A small-molecule ligand and the protein it binds are described below.
Small molecule (SMILES): CC(=O)N[C@@H]1[C@@H](O)[C@H](O)[C@@H](CO)O[C@H]1O

Sequence of chain 1.K:
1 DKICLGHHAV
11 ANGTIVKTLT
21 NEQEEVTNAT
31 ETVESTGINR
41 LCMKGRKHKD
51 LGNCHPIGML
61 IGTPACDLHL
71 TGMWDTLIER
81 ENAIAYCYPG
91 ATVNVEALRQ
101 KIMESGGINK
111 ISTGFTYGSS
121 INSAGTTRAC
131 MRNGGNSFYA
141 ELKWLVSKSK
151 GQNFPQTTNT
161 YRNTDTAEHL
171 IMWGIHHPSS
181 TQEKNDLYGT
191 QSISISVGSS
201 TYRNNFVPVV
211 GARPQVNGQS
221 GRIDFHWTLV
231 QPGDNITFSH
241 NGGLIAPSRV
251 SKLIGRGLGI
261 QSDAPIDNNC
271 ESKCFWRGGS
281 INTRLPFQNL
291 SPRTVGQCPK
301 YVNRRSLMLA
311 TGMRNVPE

Binding-site contacts:
Ligand atom C5 contacts residue ARG162 of chain 1.G at 4.4 Å.
Ligand atom C7 contacts residue GLY233 of chain 1.G at 4.1 Å.
Ligand atom N2 contacts residue ASN235 of chain 1.G at 2.9 Å (h-bond).
Ligand atom C7 contacts residue PRO214 of chain 1.K at 4.4 Å (hydrophobic).
Ligand atom C5 contacts residue ASN235 of chain 1.G at 3.7 Å.
Ligand atom C1 contacts residue ARG162 of chain 1.G at 4.1 Å.
Ligand atom C8 contacts residue GLY233 of chain 1.G at 3.5 Å.
Ligand atom C3 contacts residue ASN235 of chain 1.G at 3.8 Å.
Ligand atom O6 contacts residue ARG162 of chain 1.G at 4.4 Å.
Ligand atom C7 contacts residue ASN235 of chain 1.G at 3.2 Å.
Ligand atom C2 contacts residue ASN235 of chain 1.G at 2.4 Å.
Ligand atom C1 contacts residue ASN235 of chain 1.G at 1.4 Å.
Ligand atom O5 contacts residue ARG162 of chain 1.G at 3.8 Å.
Ligand atom C8 contacts residue SER200 of chain 1.G at 4.0 Å.
Ligand atom O7 contacts residue PRO214 of chain 1.K at 3.5 Å.
Ligand atom C4 contacts residue ASN235 of chain 1.G at 4.2 Å.
Ligand atom O7 contacts residue ASN235 of chain 1.G at 3.2 Å (h-bond).
Ligand atom C8 contacts residue ASP234 of chain 1.G at 3.9 Å.
Ligand atom C8 contacts residue ASN235 of chain 1.G at 4.4 Å.
Ligand atom O5 contacts residue ASN235 of chain 1.G at 2.4 Å (h-bond).
Ligand atom N2 contacts residue GLY233 of chain 1.G at 3.8 Å.

Sequence of chain 1.G:
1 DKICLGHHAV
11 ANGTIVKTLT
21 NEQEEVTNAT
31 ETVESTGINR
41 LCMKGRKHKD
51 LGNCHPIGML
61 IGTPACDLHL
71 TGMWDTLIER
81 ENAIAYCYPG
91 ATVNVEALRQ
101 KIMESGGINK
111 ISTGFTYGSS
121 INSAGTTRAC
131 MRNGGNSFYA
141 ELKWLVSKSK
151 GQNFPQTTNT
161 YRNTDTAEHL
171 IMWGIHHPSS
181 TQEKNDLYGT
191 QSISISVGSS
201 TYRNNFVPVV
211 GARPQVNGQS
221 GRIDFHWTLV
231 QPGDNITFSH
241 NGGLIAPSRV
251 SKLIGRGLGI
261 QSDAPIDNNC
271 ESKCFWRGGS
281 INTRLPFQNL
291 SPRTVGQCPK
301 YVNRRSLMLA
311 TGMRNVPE